Sequence of chain 1.E:
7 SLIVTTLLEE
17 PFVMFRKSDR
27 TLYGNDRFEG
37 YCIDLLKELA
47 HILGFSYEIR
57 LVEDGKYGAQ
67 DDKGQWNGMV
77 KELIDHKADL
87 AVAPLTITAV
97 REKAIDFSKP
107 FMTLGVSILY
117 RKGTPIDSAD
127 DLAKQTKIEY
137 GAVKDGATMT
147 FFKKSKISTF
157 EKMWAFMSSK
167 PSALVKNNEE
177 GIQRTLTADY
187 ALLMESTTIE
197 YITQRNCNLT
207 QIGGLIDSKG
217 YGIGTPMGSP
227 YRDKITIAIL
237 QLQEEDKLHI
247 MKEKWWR

Binding-site contacts:
Ligand atom C contacts residue THR92 of chain 1.E at 3.4 Å.
Ligand atom CB1 contacts residue GLU191 of chain 1.E at 3.5 Å.
Ligand atom N contacts residue TYR217 of chain 1.E at 3.8 Å.
Ligand atom OD2 contacts residue GLY142 of chain 1.E at 3.3 Å.
Ligand atom CG1 contacts residue GLU191 of chain 1.E at 4.1 Å.
Ligand atom CD contacts residue PRO90 of chain 1.E at 3.3 Å (hydrophobic).
Ligand atom OD2 contacts residue THR144 of chain 1.E at 3.0 Å (h-bond).
Ligand atom CB contacts residue GLU191 of chain 1.E at 4.1 Å.
Ligand atom N contacts residue GLU191 of chain 1.E at 3.1 Å (salt-bridge).
Ligand atom CG1 contacts residue ALA143 of chain 1.E at 4.0 Å (hydrophobic).
Ligand atom OXT contacts residue LEU91 of chain 1.E at 3.8 Å.
Ligand atom OXT contacts residue PRO90 of chain 1.E at 3.6 Å (h-bond).
Ligand atom CA contacts residue ALA143 of chain 1.E at 4.1 Å (hydrophobic).
Ligand atom O contacts residue ARG97 of chain 1.E at 2.7 Å (salt-bridge).
Ligand atom OXT contacts residue THR92 of chain 1.E at 2.9 Å (h-bond).
Ligand atom OXT contacts residue ARG97 of chain 1.E at 2.6 Å (salt-bridge).
Ligand atom OD2 contacts residue ALA143 of chain 1.E at 2.8 Å (h-bond).
Ligand atom CD1 contacts residue GLU15 of chain 1.E at 3.6 Å.
Ligand atom CG contacts residue TYR63 of chain 1.E at 3.5 Å (hydrophobic).
Ligand atom CA contacts residue THR92 of chain 1.E at 3.1 Å.
Ligand atom CD1 contacts residue ASN174 of chain 1.E at 3.1 Å.
Ligand atom CG2 contacts residue ASN174 of chain 1.E at 4.1 Å.
Ligand atom N contacts residue THR92 of chain 1.E at 2.9 Å (h-bond).
Ligand atom CD2 contacts residue VAL139 of chain 1.E at 3.6 Å (hydrophobic).
Ligand atom O contacts residue ALA143 of chain 1.E at 3.2 Å (h-bond).
Ligand atom CD contacts residue GLU191 of chain 1.E at 3.5 Å.
Ligand atom O contacts residue TYR63 of chain 1.E at 4.2 Å.
Ligand atom C contacts residue ARG97 of chain 1.E at 3.2 Å.
Ligand atom OXT contacts residue TYR63 of chain 1.E at 4.0 Å.
Ligand atom OD1 contacts residue GLU191 of chain 1.E at 4.2 Å.
Ligand atom CA contacts residue GLU191 of chain 1.E at 3.2 Å.
Ligand atom CD2 contacts residue TYR63 of chain 1.E at 3.5 Å (hydrophobic).
Ligand atom N contacts residue PRO90 of chain 1.E at 2.9 Å (h-bond).
Ligand atom O contacts residue GLY142 of chain 1.E at 3.9 Å.
Ligand atom OD1 contacts residue THR144 of chain 1.E at 2.8 Å (h-bond).
Ligand atom CG2 contacts residue TYR63 of chain 1.E at 3.2 Å (hydrophobic).
Ligand atom C contacts residue ALA143 of chain 1.E at 3.9 Å (hydrophobic).
Ligand atom CD contacts residue TYR63 of chain 1.E at 3.8 Å (hydrophobic).
Ligand atom CD1 contacts residue TYR63 of chain 1.E at 3.1 Å (hydrophobic).
Ligand atom CG1 contacts residue THR144 of chain 1.E at 3.4 Å.

The small molecule below binds the protein below.
Small molecule (SMILES): C=C(C)[C@H]1CN[C@H](C(=O)O)[C@H]1CC(=O)O